Sequence of chain 1.D:
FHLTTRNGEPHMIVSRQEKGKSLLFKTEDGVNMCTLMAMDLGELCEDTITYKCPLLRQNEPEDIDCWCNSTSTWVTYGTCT

Binding-site contacts:
Ligand atom C7 contacts residue SER70 of chain 1.D at 4.4 Å.
Ligand atom C5 contacts residue MET33 of chain 1.D at 3.7 Å (hydrophobic).
Ligand atom C5 contacts residue ASN69 of chain 1.D at 3.7 Å.
Ligand atom C8 contacts residue ARG57 of chain 1.D at 4.2 Å.
Ligand atom O4 contacts residue NAG1 of chain 1.X at 3.0 Å.
Ligand atom N2 contacts residue ASN69 of chain 1.D at 4.3 Å.
Ligand atom O1 contacts residue VAL31 of chain 1.D at 3.4 Å (h-bond).
Ligand atom C4 contacts residue VAL31 of chain 1.D at 3.8 Å (hydrophobic).
Ligand atom C5 contacts residue VAL31 of chain 1.D at 4.2 Å (hydrophobic).
Ligand atom C8 contacts residue SER70 of chain 1.D at 3.7 Å.
Ligand atom C3 contacts residue VAL31 of chain 1.D at 3.0 Å (hydrophobic).
Ligand atom O1 contacts residue SER70 of chain 1.D at 4.2 Å.
Ligand atom N2 contacts residue VAL31 of chain 1.D at 4.0 Å.
Ligand atom O4 contacts residue VAL31 of chain 1.D at 3.3 Å.
Ligand atom C6 contacts residue LEU24 of chain 1.D at 4.5 Å (hydrophobic).
Ligand atom C6 contacts residue ASN69 of chain 1.D at 4.4 Å.
Ligand atom C2 contacts residue ASN69 of chain 1.D at 4.2 Å.
Ligand atom O1 contacts residue ASN69 of chain 1.D at 2.1 Å (h-bond).
Ligand atom C5 contacts residue NAG1 of chain 1.X at 4.4 Å.
Ligand atom C6 contacts residue NAG1 of chain 1.X at 4.3 Å.
Ligand atom C8 contacts residue ASN69 of chain 1.D at 3.4 Å.
Ligand atom O5 contacts residue ASN69 of chain 1.D at 2.8 Å (h-bond).
Ligand atom C7 contacts residue ASN69 of chain 1.D at 3.8 Å.
Ligand atom O5 contacts residue MET33 of chain 1.D at 4.2 Å.
Ligand atom O1 contacts residue MET33 of chain 1.D at 3.9 Å.
Ligand atom C6 contacts residue MET33 of chain 1.D at 3.5 Å (hydrophobic).
Ligand atom O6 contacts residue NAG1 of chain 1.X at 3.0 Å.
Ligand atom O3 contacts residue VAL31 of chain 1.D at 3.6 Å.
Ligand atom C1 contacts residue VAL31 of chain 1.D at 4.3 Å (hydrophobic).
Ligand atom C4 contacts residue NAG1 of chain 1.X at 3.2 Å.
Ligand atom C2 contacts residue VAL31 of chain 1.D at 4.0 Å (hydrophobic).
Ligand atom O7 contacts residue ASN69 of chain 1.D at 3.8 Å.
Ligand atom C1 contacts residue ASN69 of chain 1.D at 2.7 Å.
Ligand atom O3 contacts residue NAG1 of chain 1.X at 2.6 Å (h-bond).
Ligand atom C3 contacts residue NAG1 of chain 1.X at 3.7 Å.

A protein and the small-molecule ligand that binds it are described below.
Small molecule (SMILES): CC(=O)N[C@@H]1[C@@H](O)[C@H](O)[C@@H](CO)O[C@H]1O